This protein binds this small molecule.
Small molecule (SMILES): CC(=O)N[C@@H]1[C@@H](O)[C@H](O)[C@@H](CO)O[C@H]1O

Binding-site contacts:
Ligand atom O7 contacts residue TYR140 of chain 1.A at 3.2 Å.
Ligand atom N2 contacts residue GLY109 of chain 1.A at 2.9 Å (h-bond).
Ligand atom C3 contacts residue TRP111 of chain 1.A at 3.9 Å (hydrophobic).
Ligand atom C2 contacts residue TYR140 of chain 1.A at 4.4 Å (hydrophobic).
Ligand atom O3 contacts residue TRP111 of chain 1.A at 2.9 Å (h-bond).
Ligand atom C7 contacts residue TYR140 of chain 1.A at 4.3 Å (hydrophobic).
Ligand atom C3 contacts residue ASN103 of chain 1.A at 3.5 Å.
Ligand atom O5 contacts residue TYR140 of chain 1.A at 4.1 Å.
Ligand atom O7 contacts residue TRP111 of chain 1.A at 4.1 Å.
Ligand atom C1 contacts residue GLY109 of chain 1.A at 3.9 Å.
Ligand atom C7 contacts residue TRP111 of chain 1.A at 3.8 Å (hydrophobic).
Ligand atom C4 contacts residue ASN103 of chain 1.A at 4.0 Å.
Ligand atom N2 contacts residue TRP111 of chain 1.A at 3.3 Å (h-bond).
Ligand atom C8 contacts residue GLY110 of chain 1.A at 4.3 Å.
Ligand atom O7 contacts residue GLY137 of chain 1.A at 4.3 Å.
Ligand atom C7 contacts residue GLY135 of chain 1.A at 4.2 Å.
Ligand atom C6 contacts residue TYR140 of chain 1.A at 4.1 Å (hydrophobic).
Ligand atom C8 contacts residue HIS116 of chain 1.A at 3.3 Å.
Ligand atom C8 contacts residue GLY135 of chain 1.A at 4.1 Å.
Ligand atom C2 contacts residue TRP111 of chain 1.A at 4.1 Å (hydrophobic).
Ligand atom O7 contacts residue GLY135 of chain 1.A at 3.6 Å.
Ligand atom C8 contacts residue ASP136 of chain 1.A at 3.5 Å.
Ligand atom C8 contacts residue TRP111 of chain 1.A at 3.9 Å (hydrophobic).
Ligand atom O3 contacts residue GLY109 of chain 1.A at 4.0 Å.
Ligand atom O3 contacts residue ASN103 of chain 1.A at 2.6 Å (h-bond).
Ligand atom C7 contacts residue GLY109 of chain 1.A at 3.7 Å.
Ligand atom O1 contacts residue GLY109 of chain 1.A at 4.0 Å.
Ligand atom C2 contacts residue GLY109 of chain 1.A at 3.7 Å.
Ligand atom C8 contacts residue GLY109 of chain 1.A at 3.7 Å.
Ligand atom O7 contacts residue ASP136 of chain 1.A at 3.0 Å (salt-bridge).
Ligand atom C7 contacts residue ASP136 of chain 1.A at 3.8 Å.
Ligand atom C3 contacts residue GLY109 of chain 1.A at 3.9 Å.
Ligand atom C4 contacts residue TYR140 of chain 1.A at 4.4 Å (hydrophobic).
Ligand atom O4 contacts residue ASN103 of chain 1.A at 3.2 Å (h-bond).

Sequence of chain 1.A:
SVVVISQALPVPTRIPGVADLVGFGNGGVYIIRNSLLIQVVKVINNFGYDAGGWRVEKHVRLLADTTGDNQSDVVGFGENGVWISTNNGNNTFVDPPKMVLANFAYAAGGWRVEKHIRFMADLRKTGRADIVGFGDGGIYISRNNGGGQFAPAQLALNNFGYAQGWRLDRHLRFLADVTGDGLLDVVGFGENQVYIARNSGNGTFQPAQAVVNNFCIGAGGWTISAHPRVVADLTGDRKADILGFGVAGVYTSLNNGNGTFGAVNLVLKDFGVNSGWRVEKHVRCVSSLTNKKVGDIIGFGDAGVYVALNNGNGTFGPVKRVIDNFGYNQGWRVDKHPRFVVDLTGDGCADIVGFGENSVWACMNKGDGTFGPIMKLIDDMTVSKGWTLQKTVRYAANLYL